This small molecule binds to this protein.
Small molecule (SMILES): Nc1ncnc2c1ncn2[C@@H]1C[C@@H](O)[C@@H](COP(=O)(O)O)O1

Sequence of chain 5.A:
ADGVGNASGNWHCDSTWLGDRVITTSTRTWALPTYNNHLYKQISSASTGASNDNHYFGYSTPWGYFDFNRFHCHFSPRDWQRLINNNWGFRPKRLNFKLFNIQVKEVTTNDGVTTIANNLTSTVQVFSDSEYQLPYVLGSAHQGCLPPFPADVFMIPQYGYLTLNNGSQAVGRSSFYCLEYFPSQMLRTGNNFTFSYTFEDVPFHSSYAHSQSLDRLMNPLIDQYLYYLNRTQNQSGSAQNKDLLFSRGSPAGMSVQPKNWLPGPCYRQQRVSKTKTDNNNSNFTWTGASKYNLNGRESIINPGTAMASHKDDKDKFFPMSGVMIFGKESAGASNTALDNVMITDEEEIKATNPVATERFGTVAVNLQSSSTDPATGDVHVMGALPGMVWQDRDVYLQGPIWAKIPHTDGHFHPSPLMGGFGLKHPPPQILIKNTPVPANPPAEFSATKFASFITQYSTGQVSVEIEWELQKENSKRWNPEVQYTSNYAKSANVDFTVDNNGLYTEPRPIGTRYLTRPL

Binding-site contacts:
Ligand atom O1P contacts residue HIS426 of chain 5.A at 2.7 Å (h-bond).
Ligand atom C6 contacts residue PRO218 of chain 5.A at 4.2 Å (hydrophobic).
Ligand atom O5' contacts residue LYS439 of chain 5.A at 3.8 Å.
Ligand atom C2 contacts residue HIS428 of chain 5.A at 3.8 Å.
Ligand atom O3' contacts residue GLY437 of chain 5.A at 3.9 Å.
Ligand atom N9 contacts residue PRO218 of chain 5.A at 4.2 Å.
Ligand atom C3' contacts residue GLU215 of chain 5.A at 3.3 Å.
Ligand atom N7 contacts residue VAL217 of chain 5.A at 3.7 Å.
Ligand atom O3' contacts residue LYS439 of chain 5.A at 3.5 Å.
Ligand atom P contacts residue HIS426 of chain 5.A at 3.9 Å.
Ligand atom N6 contacts residue ASP407 of chain 5.A at 3.6 Å (salt-bridge).
Ligand atom C2' contacts residue ASP216 of chain 5.A at 4.3 Å.
Ligand atom C2' contacts residue GLY437 of chain 5.A at 2.8 Å.
Ligand atom C8 contacts residue PRO218 of chain 5.A at 4.2 Å (hydrophobic).
Ligand atom C8 contacts residue PRO429 of chain 5.A at 4.3 Å (hydrophobic).
Ligand atom N9 contacts residue PRO429 of chain 5.A at 4.3 Å.
Ligand atom O3' contacts residue ILE420 of chain 5.A at 4.2 Å.
Ligand atom N9 contacts residue VAL217 of chain 5.A at 4.4 Å.
Ligand atom N1 contacts residue HIS428 of chain 5.A at 3.3 Å.
Ligand atom C6 contacts residue HIS428 of chain 5.A at 4.2 Å.
Ligand atom N3 contacts residue PRO429 of chain 5.A at 4.4 Å.
Ligand atom C8 contacts residue GLY437 of chain 5.A at 2.8 Å.
Ligand atom N9 contacts residue GLY437 of chain 5.A at 3.3 Å (h-bond).
Ligand atom O2P contacts residue HIS426 of chain 5.A at 3.6 Å.
Ligand atom N7 contacts residue PRO429 of chain 5.A at 4.3 Å.
Ligand atom C4 contacts residue PRO218 of chain 5.A at 4.1 Å (hydrophobic).
Ligand atom O3P contacts residue LYS439 of chain 5.A at 2.9 Å.
Ligand atom C1' contacts residue GLY437 of chain 5.A at 3.3 Å.
Ligand atom O1P contacts residue LYS439 of chain 5.A at 2.6 Å.
Ligand atom C3' contacts residue GLY437 of chain 5.A at 3.9 Å.
Ligand atom C8 contacts residue VAL217 of chain 5.A at 3.5 Å (hydrophobic).
Ligand atom C5 contacts residue PRO218 of chain 5.A at 4.0 Å (hydrophobic).
Ligand atom O3' contacts residue GLU215 of chain 5.A at 3.5 Å (salt-bridge).
Ligand atom N7 contacts residue PRO218 of chain 5.A at 4.0 Å.
Ligand atom P contacts residue LYS439 of chain 5.A at 3.3 Å.
Ligand atom N7 contacts residue GLY437 of chain 5.A at 3.5 Å (h-bond).
Ligand atom C6 contacts residue SER430 of chain 5.A at 4.2 Å.
Ligand atom C2' contacts residue GLU215 of chain 5.A at 3.6 Å.
Ligand atom N6 contacts residue HIS428 of chain 5.A at 4.0 Å.
Ligand atom N6 contacts residue SER430 of chain 5.A at 3.7 Å.